A protein and the small-molecule ligand that binds it are described below.
Small molecule (SMILES): CN1CCN(c2ccc(Nc3nccc(-c4c(-c5cccnc5)nn5c4COCC5)n3)cc2)CC1

Sequence of chain 1.B:
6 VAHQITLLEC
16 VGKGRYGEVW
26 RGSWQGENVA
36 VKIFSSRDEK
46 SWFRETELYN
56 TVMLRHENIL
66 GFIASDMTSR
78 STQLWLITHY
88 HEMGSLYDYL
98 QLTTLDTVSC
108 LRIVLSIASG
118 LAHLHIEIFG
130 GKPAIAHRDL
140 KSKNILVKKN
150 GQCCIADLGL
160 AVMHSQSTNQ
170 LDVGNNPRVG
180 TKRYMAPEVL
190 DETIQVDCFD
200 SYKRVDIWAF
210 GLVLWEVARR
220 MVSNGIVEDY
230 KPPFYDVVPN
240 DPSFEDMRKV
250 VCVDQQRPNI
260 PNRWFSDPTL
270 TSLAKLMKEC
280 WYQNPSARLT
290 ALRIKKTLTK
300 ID

Binding-site contacts:
Ligand atom C34 contacts residue GLU89 of chain 1.B at 3.4 Å.
Ligand atom C30 contacts residue LYS37 of chain 1.B at 3.6 Å.
Ligand atom N14 contacts residue TYR87 of chain 1.B at 3.7 Å.
Ligand atom C06 contacts residue ASP95 of chain 1.B at 3.6 Å.
Ligand atom C34 contacts residue GLY91 of chain 1.B at 3.5 Å.
Ligand atom C35 contacts residue GLY91 of chain 1.B at 3.6 Å.
Ligand atom N14 contacts residue HIS88 of chain 1.B at 3.0 Å (h-bond).
Ligand atom C11 contacts residue GLY91 of chain 1.B at 3.7 Å.
Ligand atom N18 contacts residue LEU145 of chain 1.B at 3.5 Å.
Ligand atom C24 contacts residue LYS142 of chain 1.B at 3.6 Å.
Ligand atom C35 contacts residue GLU89 of chain 1.B at 3.2 Å.
Ligand atom C10 contacts residue GLY91 of chain 1.B at 3.8 Å.
Ligand atom N12 contacts residue HIS88 of chain 1.B at 3.0 Å (h-bond).
Ligand atom C07 contacts residue ASP95 of chain 1.B at 3.4 Å.
Ligand atom C06 contacts residue VAL16 of chain 1.B at 3.5 Å (hydrophobic).
Ligand atom C27 contacts residue VAL24 of chain 1.B at 3.7 Å (hydrophobic).
Ligand atom C34 contacts residue TYR87 of chain 1.B at 3.4 Å (hydrophobic).
Ligand atom C09 contacts residue GLY91 of chain 1.B at 3.7 Å.
Ligand atom C09 contacts residue VAL16 of chain 1.B at 3.5 Å (hydrophobic).
Ligand atom C13 contacts residue HIS88 of chain 1.B at 3.6 Å.
Ligand atom N32 contacts residue LEU65 of chain 1.B at 3.6 Å.
Ligand atom C04 contacts residue MET90 of chain 1.B at 3.7 Å (hydrophobic).
Ligand atom C30 contacts residue THR85 of chain 1.B at 3.3 Å.
Ligand atom C17 contacts residue LEU145 of chain 1.B at 3.3 Å (hydrophobic).
Ligand atom C15 contacts residue HIS88 of chain 1.B at 3.7 Å.
Ligand atom O22 contacts residue SER92 of chain 1.B at 3.5 Å.
Ligand atom C15 contacts residue HIS86 of chain 1.B at 3.3 Å.
Ligand atom C08 contacts residue GLY91 of chain 1.B at 3.7 Å.
Ligand atom N25 contacts residue VAL24 of chain 1.B at 3.7 Å.
Ligand atom N14 contacts residue ALA35 of chain 1.B at 3.6 Å.
Ligand atom C03 contacts residue ASP95 of chain 1.B at 3.7 Å.
Ligand atom N02 contacts residue ASP95 of chain 1.B at 3.3 Å (salt-bridge).
Ligand atom C34 contacts residue HIS88 of chain 1.B at 3.0 Å.
Ligand atom C15 contacts residue ALA35 of chain 1.B at 3.4 Å (hydrophobic).
Ligand atom C10 contacts residue VAL16 of chain 1.B at 3.5 Å (hydrophobic).
Ligand atom N26 contacts residue VAL24 of chain 1.B at 3.5 Å.
Ligand atom C11 contacts residue HIS88 of chain 1.B at 3.3 Å.
Ligand atom N12 contacts residue TYR87 of chain 1.B at 3.2 Å.
Ligand atom C16 contacts residue LEU145 of chain 1.B at 3.5 Å (hydrophobic).
Ligand atom C31 contacts residue THR85 of chain 1.B at 3.4 Å.